Sequence of chain 1.A:
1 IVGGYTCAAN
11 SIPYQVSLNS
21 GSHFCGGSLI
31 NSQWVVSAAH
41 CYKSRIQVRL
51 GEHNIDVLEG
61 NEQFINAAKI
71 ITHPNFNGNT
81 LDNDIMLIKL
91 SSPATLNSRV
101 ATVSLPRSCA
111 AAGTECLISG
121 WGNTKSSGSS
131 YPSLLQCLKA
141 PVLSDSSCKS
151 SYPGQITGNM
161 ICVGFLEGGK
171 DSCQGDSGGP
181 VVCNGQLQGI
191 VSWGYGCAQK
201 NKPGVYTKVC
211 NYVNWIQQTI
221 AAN

This protein binds this small molecule.
Small molecule (SMILES): CC(C)C[C@H](NC(=O)C(C)(C)NC(=O)[C@H](CC(C)C)NC(=O)C(C)(C)NC(=O)[C@H](CC(=O)O)NC(=O)[C@@H]1CCCN1)C(=O)N[C@@H](C)C=O

Binding-site contacts:
Ligand atom CA contacts residue GLN47 of chain 1.A at 4.1 Å.
Ligand atom N contacts residue PHE64 of chain 1.A at 3.4 Å.
Ligand atom CD contacts residue ARG49 of chain 1.A at 3.6 Å.
Ligand atom O contacts residue TBF1 of chain 1.E at 4.1 Å.
Ligand atom C contacts residue TBF1 of chain 1.E at 2.8 Å.
Ligand atom CB contacts residue TBF1 of chain 1.E at 3.6 Å.
Ligand atom CA contacts residue ASN66 of chain 1.A at 3.7 Å.
Ligand atom C contacts residue PHE64 of chain 1.A at 3.7 Å (hydrophobic).
Ligand atom CG contacts residue TBF1 of chain 1.E at 3.5 Å.
Ligand atom CA contacts residue TBF1 of chain 1.E at 2.4 Å.
Ligand atom CA contacts residue NME1 of chain 1.F at 2.4 Å.
Ligand atom O contacts residue ASN66 of chain 1.A at 3.8 Å.
Ligand atom CB2 contacts residue TBF1 of chain 1.E at 3.6 Å.
Ligand atom CD1 contacts residue TBF1 of chain 1.E at 2.9 Å.
Ligand atom N contacts residue ASN66 of chain 1.A at 4.1 Å.
Ligand atom N contacts residue TBF1 of chain 1.E at 1.3 Å.
Ligand atom O contacts residue TBF1 of chain 1.E at 2.7 Å.
Ligand atom C contacts residue NME1 of chain 1.F at 1.4 Å.
Ligand atom O contacts residue TBF1 of chain 1.E at 2.4 Å (h-bond).
Ligand atom N contacts residue TBF1 of chain 1.E at 3.5 Å (h-bond).
Ligand atom CG contacts residue ARG49 of chain 1.A at 3.6 Å.
Ligand atom CD contacts residue TBF1 of chain 1.E at 2.2 Å.
Ligand atom CB contacts residue NME1 of chain 1.F at 2.6 Å.
Ligand atom O contacts residue PHE64 of chain 1.A at 3.5 Å.
Ligand atom C contacts residue ASN66 of chain 1.A at 4.0 Å.
Ligand atom CG contacts residue TBF1 of chain 1.E at 4.1 Å.
Ligand atom C contacts residue TBF1 of chain 1.E at 3.6 Å.
Ligand atom CB2 contacts residue ASN66 of chain 1.A at 2.2 Å.
Ligand atom CA contacts residue TBF1 of chain 1.E at 4.0 Å.
Ligand atom O contacts residue ASN66 of chain 1.A at 2.8 Å (h-bond).
Ligand atom C contacts residue ASN66 of chain 1.A at 3.6 Å.
Ligand atom C contacts residue TBF1 of chain 1.E at 3.7 Å.
Ligand atom N contacts residue NME1 of chain 1.F at 3.8 Å.
Ligand atom O contacts residue NME1 of chain 1.F at 2.3 Å (h-bond).
Ligand atom O contacts residue GLN47 of chain 1.A at 2.5 Å (h-bond).
Ligand atom CB contacts residue PHE64 of chain 1.A at 4.1 Å (hydrophobic).
Ligand atom CA contacts residue TBF1 of chain 1.E at 4.1 Å.
Ligand atom C contacts residue GLN47 of chain 1.A at 3.6 Å.
Ligand atom O contacts residue GLN47 of chain 1.A at 4.0 Å.
Ligand atom N contacts residue TBF1 of chain 1.E at 3.9 Å.